Sequence of chain 1.A:
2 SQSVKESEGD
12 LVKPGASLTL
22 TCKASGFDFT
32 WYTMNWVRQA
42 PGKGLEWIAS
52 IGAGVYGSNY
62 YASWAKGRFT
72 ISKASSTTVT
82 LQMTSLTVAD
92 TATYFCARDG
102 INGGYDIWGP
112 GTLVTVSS

Binding-site contacts:
Ligand atom O2 contacts residue THR34 of chain 1.A at 3.4 Å (h-bond).
Ligand atom C2 contacts residue ASP100 of chain 1.A at 3.4 Å.
Ligand atom O4 contacts residue TYR99 of chain 1.B at 4.2 Å.
Ligand atom C1 contacts residue ASP100 of chain 1.A at 4.5 Å.
Ligand atom O3 contacts residue ASN103 of chain 1.A at 2.7 Å (h-bond).
Ligand atom O3 contacts residue GLY104 of chain 1.A at 4.1 Å.
Ligand atom C1 contacts residue THR34 of chain 1.A at 3.1 Å.
Ligand atom O4 contacts residue ASN103 of chain 1.A at 3.9 Å.
Ligand atom O3P contacts residue ARG32 of chain 1.B at 3.5 Å (salt-bridge).
Ligand atom C1 contacts residue TYR33 of chain 1.A at 3.9 Å (hydrophobic).
Ligand atom C4 contacts residue THR34 of chain 1.A at 4.1 Å.
Ligand atom O3 contacts residue ILE102 of chain 1.A at 3.4 Å.
Ligand atom C3 contacts residue ASP100 of chain 1.A at 3.4 Å.
Ligand atom C4 contacts residue ASP100 of chain 1.A at 3.5 Å.
Ligand atom O2 contacts residue ASP100 of chain 1.A at 2.3 Å (salt-bridge).
Ligand atom C2 contacts residue THR34 of chain 1.A at 4.0 Å.
Ligand atom P contacts residue ARG32 of chain 1.B at 4.0 Å.
Ligand atom C2 contacts residue TYR33 of chain 1.A at 4.2 Å (hydrophobic).
Ligand atom C2 contacts residue GLY101 of chain 1.A at 4.4 Å.
Ligand atom C1 contacts residue TRP32 of chain 1.A at 3.6 Å (hydrophobic).
Ligand atom O1 contacts residue ALA54 of chain 1.A at 4.3 Å.
Ligand atom P contacts residue ARG98 of chain 1.B at 4.2 Å.
Ligand atom C6 contacts residue TYR99 of chain 1.B at 4.2 Å (hydrophobic).
Ligand atom O2 contacts residue TYR33 of chain 1.A at 3.9 Å.
Ligand atom C3 contacts residue ASN103 of chain 1.A at 4.0 Å.
Ligand atom O6 contacts residue ARG32 of chain 1.B at 3.3 Å (salt-bridge).
Ligand atom C2 contacts residue TRP32 of chain 1.A at 4.0 Å (hydrophobic).
Ligand atom C6 contacts residue ARG32 of chain 1.B at 4.2 Å.
Ligand atom C6 contacts residue THR34 of chain 1.A at 3.4 Å.
Ligand atom O3 contacts residue GLY101 of chain 1.A at 3.9 Å.
Ligand atom O2 contacts residue GLY101 of chain 1.A at 4.3 Å.
Ligand atom O2P contacts residue ARG32 of chain 1.B at 4.2 Å.
Ligand atom O4 contacts residue ASP100 of chain 1.A at 3.9 Å.
Ligand atom O5 contacts residue THR34 of chain 1.A at 2.2 Å (h-bond).
Ligand atom O1 contacts residue THR34 of chain 1.A at 4.2 Å.
Ligand atom O4 contacts residue ARG32 of chain 1.B at 3.3 Å (salt-bridge).
Ligand atom O3P contacts residue ARG98 of chain 1.B at 2.9 Å (salt-bridge).
Ligand atom O1 contacts residue TRP32 of chain 1.A at 3.3 Å (h-bond).
Ligand atom O3 contacts residue ASP100 of chain 1.A at 2.6 Å (salt-bridge).
Ligand atom C5 contacts residue THR34 of chain 1.A at 3.3 Å.

Sequence of chain 1.B:
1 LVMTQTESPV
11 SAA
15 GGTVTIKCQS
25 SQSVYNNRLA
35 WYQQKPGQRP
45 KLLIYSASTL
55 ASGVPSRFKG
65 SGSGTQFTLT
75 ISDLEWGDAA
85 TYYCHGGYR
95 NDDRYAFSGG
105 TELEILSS

The protein below binds the small molecule below.
Small molecule (SMILES): O=P(O)(O)OC[C@H]1O[C@H](O)[C@@H](O)[C@@H](O)[C@@H]1O